This small molecule binds to this protein.
Small molecule (SMILES): NC[C@H](O)P(=O)(O)O

Sequence of chain 1.B:
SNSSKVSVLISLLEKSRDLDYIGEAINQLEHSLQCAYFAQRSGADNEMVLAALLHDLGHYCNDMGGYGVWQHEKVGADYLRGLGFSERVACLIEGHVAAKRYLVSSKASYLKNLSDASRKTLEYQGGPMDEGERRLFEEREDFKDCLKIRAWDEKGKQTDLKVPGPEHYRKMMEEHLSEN

Binding-site contacts:
Ligand atom OAE contacts residue LYS108 of chain 1.B at 3.6 Å.
Ligand atom CAG contacts residue FE1 of chain 1.H at 2.8 Å.
Ligand atom OAD contacts residue VAL105 of chain 1.B at 3.7 Å.
Ligand atom OAD contacts residue ARG158 of chain 1.B at 2.9 Å (salt-bridge).
Ligand atom CAG contacts residue HIS62 of chain 1.B at 4.3 Å.
Ligand atom PAH contacts residue THR129 of chain 1.B at 4.0 Å.
Ligand atom PAH contacts residue HIS104 of chain 1.B at 4.0 Å.
Ligand atom OAE contacts residue GLN133 of chain 1.B at 2.4 Å (h-bond).
Ligand atom PAH contacts residue FE1 of chain 1.H at 3.0 Å.
Ligand atom OAB contacts residue THR129 of chain 1.B at 3.5 Å (h-bond).
Ligand atom NAA contacts residue HIS62 of chain 1.B at 4.2 Å.
Ligand atom OAD contacts residue HIS104 of chain 1.B at 2.5 Å (h-bond).
Ligand atom OAB contacts residue GLN133 of chain 1.B at 4.4 Å.
Ligand atom OAB contacts residue ARG158 of chain 1.B at 2.5 Å (salt-bridge).
Ligand atom OAC contacts residue HIS104 of chain 1.B at 4.3 Å.
Ligand atom CAG contacts residue HIS80 of chain 1.B at 3.9 Å.
Ligand atom CAF contacts residue HIS62 of chain 1.B at 4.3 Å.
Ligand atom OAC contacts residue FE1 of chain 1.H at 2.2 Å.
Ligand atom OAD contacts residue ASP161 of chain 1.B at 4.3 Å.
Ligand atom OAB contacts residue FE1 of chain 1.H at 4.2 Å.
Ligand atom NAA contacts residue GLU27 of chain 1.B at 2.8 Å (salt-bridge).
Ligand atom OAD contacts residue ASP59 of chain 1.B at 4.2 Å.
Ligand atom OAD contacts residue HIS80 of chain 1.B at 3.0 Å.
Ligand atom OAE contacts residue HIS80 of chain 1.B at 3.1 Å.
Ligand atom PAH contacts residue GLN133 of chain 1.B at 3.7 Å.
Ligand atom CAF contacts residue FE1 of chain 1.H at 4.3 Å.
Ligand atom OAC contacts residue HIS80 of chain 1.B at 2.9 Å (h-bond).
Ligand atom OAE contacts residue THR129 of chain 1.B at 3.4 Å (h-bond).
Ligand atom OAC contacts residue ASP59 of chain 1.B at 3.3 Å (salt-bridge).
Ligand atom CAF contacts residue GLU27 of chain 1.B at 4.0 Å.
Ligand atom CAF contacts residue THR129 of chain 1.B at 3.8 Å.
Ligand atom OAC contacts residue HIS62 of chain 1.B at 3.2 Å (h-bond).
Ligand atom OAD contacts residue FE1 of chain 1.H at 2.2 Å.
Ligand atom OAB contacts residue LYS108 of chain 1.B at 2.7 Å (salt-bridge).
Ligand atom OAB contacts residue SER126 of chain 1.B at 4.2 Å.
Ligand atom PAH contacts residue HIS80 of chain 1.B at 3.5 Å.
Ligand atom PAH contacts residue LYS108 of chain 1.B at 3.7 Å.
Ligand atom OAD contacts residue GLN133 of chain 1.B at 4.1 Å.
Ligand atom OAE contacts residue FE1 of chain 1.H at 4.0 Å.
Ligand atom PAH contacts residue ARG158 of chain 1.B at 3.2 Å.